Sequence of chain 1.B:
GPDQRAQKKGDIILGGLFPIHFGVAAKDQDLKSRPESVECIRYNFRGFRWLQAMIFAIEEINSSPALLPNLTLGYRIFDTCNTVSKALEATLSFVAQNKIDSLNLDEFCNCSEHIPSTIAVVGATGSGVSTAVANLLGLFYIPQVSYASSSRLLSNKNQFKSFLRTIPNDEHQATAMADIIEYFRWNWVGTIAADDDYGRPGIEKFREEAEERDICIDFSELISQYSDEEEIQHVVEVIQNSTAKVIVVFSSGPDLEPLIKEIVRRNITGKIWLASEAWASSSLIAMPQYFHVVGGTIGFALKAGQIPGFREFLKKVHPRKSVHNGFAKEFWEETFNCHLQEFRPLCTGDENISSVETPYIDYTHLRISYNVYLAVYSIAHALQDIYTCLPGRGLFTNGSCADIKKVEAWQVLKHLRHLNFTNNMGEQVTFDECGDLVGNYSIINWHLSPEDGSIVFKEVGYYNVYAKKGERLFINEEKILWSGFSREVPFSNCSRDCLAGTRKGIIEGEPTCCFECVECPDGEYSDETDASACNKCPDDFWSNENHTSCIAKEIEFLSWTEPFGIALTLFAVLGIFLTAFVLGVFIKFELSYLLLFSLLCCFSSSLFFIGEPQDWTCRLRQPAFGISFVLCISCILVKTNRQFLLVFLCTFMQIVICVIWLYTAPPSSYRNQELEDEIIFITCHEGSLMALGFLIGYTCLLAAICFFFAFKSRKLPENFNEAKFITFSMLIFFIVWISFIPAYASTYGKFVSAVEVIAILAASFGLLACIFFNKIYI

The small molecule below binds the protein below.
Small molecule (SMILES): N[C@@H](Cc1c[nH]c2ccccc12)C(=O)O

Binding-site contacts:
Ligand atom N contacts residue SER180 of chain 1.B at 4.3 Å.
Ligand atom C contacts residue ALA179 of chain 1.B at 3.9 Å (hydrophobic).
Ligand atom CD1 contacts residue ALA309 of chain 1.B at 4.0 Å (hydrophobic).
Ligand atom CZ3 contacts residue GLY284 of chain 1.B at 4.5 Å.
Ligand atom CD1 contacts residue ALA179 of chain 1.B at 3.7 Å (hydrophobic).
Ligand atom CA contacts residue ALA309 of chain 1.B at 4.3 Å (hydrophobic).
Ligand atom C contacts residue TYR229 of chain 1.B at 3.5 Å (hydrophobic).
Ligand atom CA contacts residue ALA179 of chain 1.B at 3.3 Å (hydrophobic).
Ligand atom O contacts residue SER158 of chain 1.B at 2.3 Å (h-bond).
Ligand atom CB contacts residue THR156 of chain 1.B at 3.4 Å.
Ligand atom CH2 contacts residue ALA309 of chain 1.B at 3.6 Å (hydrophobic).
Ligand atom CA contacts residue THR156 of chain 1.B at 4.1 Å.
Ligand atom O contacts residue ALA179 of chain 1.B at 3.8 Å.
Ligand atom CZ3 contacts residue ALA309 of chain 1.B at 4.3 Å (hydrophobic).
Ligand atom CG contacts residue ALA309 of chain 1.B at 4.1 Å (hydrophobic).
Ligand atom CE2 contacts residue ALA309 of chain 1.B at 3.6 Å (hydrophobic).
Ligand atom C contacts residue SER158 of chain 1.B at 3.3 Å.
Ligand atom OXT contacts residue THR156 of chain 1.B at 3.7 Å.
Ligand atom CG contacts residue ALA179 of chain 1.B at 3.8 Å (hydrophobic).
Ligand atom C contacts residue GLY157 of chain 1.B at 4.2 Å.
Ligand atom CB contacts residue ALA179 of chain 1.B at 3.3 Å (hydrophobic).
Ligand atom N contacts residue TYR229 of chain 1.B at 3.6 Å.
Ligand atom CA contacts residue SER181 of chain 1.B at 4.3 Å.
Ligand atom O contacts residue THR156 of chain 1.B at 4.1 Å.
Ligand atom O contacts residue SER180 of chain 1.B at 3.7 Å.
Ligand atom OXT contacts residue TYR229 of chain 1.B at 3.8 Å.
Ligand atom C contacts residue SER181 of chain 1.B at 4.3 Å.
Ligand atom O contacts residue SER181 of chain 1.B at 3.3 Å (h-bond).
Ligand atom CD2 contacts residue ALA309 of chain 1.B at 4.2 Å (hydrophobic).
Ligand atom CZ2 contacts residue ALA309 of chain 1.B at 3.2 Å (hydrophobic).
Ligand atom OXT contacts residue SER158 of chain 1.B at 2.9 Å (h-bond).
Ligand atom C contacts residue THR156 of chain 1.B at 3.7 Å.
Ligand atom CE3 contacts residue SER283 of chain 1.B at 4.4 Å.
Ligand atom OXT contacts residue GLY157 of chain 1.B at 3.4 Å.
Ligand atom NE1 contacts residue ALA309 of chain 1.B at 3.6 Å.
Ligand atom C contacts residue SER180 of chain 1.B at 4.3 Å.
Ligand atom O contacts residue TYR229 of chain 1.B at 3.3 Å.
Ligand atom N contacts residue ALA179 of chain 1.B at 2.5 Å (h-bond).
Ligand atom CA contacts residue TYR229 of chain 1.B at 3.8 Å (hydrophobic).
Ligand atom N contacts residue SER181 of chain 1.B at 3.1 Å (h-bond).